This small molecule binds to this protein.
Small molecule (SMILES): CCN1C(=O)c2cccc3c(S(=O)(=O)NCC4(C(=O)O)CCCC4)ccc1c23

Sequence of chain 1.A:
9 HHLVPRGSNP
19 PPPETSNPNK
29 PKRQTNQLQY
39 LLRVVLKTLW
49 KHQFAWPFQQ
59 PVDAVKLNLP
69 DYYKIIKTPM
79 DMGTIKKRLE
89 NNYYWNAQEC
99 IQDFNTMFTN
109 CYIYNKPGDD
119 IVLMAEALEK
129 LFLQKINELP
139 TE

Binding-site contacts:
Ligand atom OAM contacts residue ASN113 of chain 1.A at 3.1 Å (h-bond).
Ligand atom CAH contacts residue ASN113 of chain 1.A at 4.0 Å.
Ligand atom CAJ contacts residue ILE119 of chain 1.A at 3.9 Å (hydrophobic).
Ligand atom CAN contacts residue VAL60 of chain 1.A at 3.4 Å (hydrophobic).
Ligand atom CAT contacts residue TRP54 of chain 1.A at 4.0 Å (hydrophobic).
Ligand atom CAF contacts residue ILE119 of chain 1.A at 3.9 Å (hydrophobic).
Ligand atom CAJ contacts residue LEU67 of chain 1.A at 3.7 Å (hydrophobic).
Ligand atom CAA contacts residue LEU65 of chain 1.A at 3.7 Å (hydrophobic).
Ligand atom CAW contacts residue TRP54 of chain 1.A at 4.0 Å (hydrophobic).
Ligand atom CAO contacts residue PHE56 of chain 1.A at 3.5 Å (hydrophobic).
Ligand atom OAR contacts residue LEU65 of chain 1.A at 3.6 Å.
Ligand atom CAJ contacts residue ASN113 of chain 1.A at 4.2 Å.
Ligand atom CAI contacts residue ASN113 of chain 1.A at 3.2 Å.
Ligand atom OBA contacts residue ASP118 of chain 1.A at 3.8 Å.
Ligand atom CAI contacts residue ILE119 of chain 1.A at 4.1 Å (hydrophobic).
Ligand atom CAX contacts residue MET122 of chain 1.A at 3.5 Å (hydrophobic).
Ligand atom CAF contacts residue LEU65 of chain 1.A at 4.1 Å (hydrophobic).
Ligand atom OAQ contacts residue TRP54 of chain 1.A at 3.6 Å.
Ligand atom OAM contacts residue TYR70 of chain 1.A at 4.0 Å.
Ligand atom CAB contacts residue PRO55 of chain 1.A at 3.9 Å (hydrophobic).
Ligand atom CAL contacts residue ASN113 of chain 1.A at 3.9 Å.
Ligand atom CAH contacts residue LEU67 of chain 1.A at 3.8 Å (hydrophobic).
Ligand atom NAK contacts residue ILE119 of chain 1.A at 4.2 Å.
Ligand atom CAC contacts residue LEU65 of chain 1.A at 4.0 Å (hydrophobic).
Ligand atom OAQ contacts residue LEU65 of chain 1.A at 3.9 Å.
Ligand atom CAX contacts residue TRP54 of chain 1.A at 3.8 Å (hydrophobic).
Ligand atom NAK contacts residue VAL60 of chain 1.A at 4.0 Å.
Ligand atom CAE contacts residue LEU67 of chain 1.A at 4.0 Å (hydrophobic).
Ligand atom SAP contacts residue LEU65 of chain 1.A at 4.1 Å.
Ligand atom CAN contacts residue PRO55 of chain 1.A at 3.8 Å (hydrophobic).
Ligand atom CAA contacts residue PRO55 of chain 1.A at 3.6 Å (hydrophobic).
Ligand atom CAI contacts residue LEU67 of chain 1.A at 3.6 Å (hydrophobic).
Ligand atom CAO contacts residue ILE119 of chain 1.A at 4.2 Å (hydrophobic).
Ligand atom CAO contacts residue PRO55 of chain 1.A at 3.6 Å (hydrophobic).
Ligand atom CAE contacts residue ILE119 of chain 1.A at 4.0 Å (hydrophobic).
Ligand atom CAA contacts residue ILE119 of chain 1.A at 4.2 Å (hydrophobic).
Ligand atom CAY contacts residue MET122 of chain 1.A at 3.4 Å (hydrophobic).
Ligand atom CAL contacts residue ILE119 of chain 1.A at 4.0 Å (hydrophobic).
Ligand atom CAB contacts residue LEU65 of chain 1.A at 3.7 Å (hydrophobic).
Ligand atom OBB contacts residue ILE119 of chain 1.A at 3.9 Å.